Binding-site contacts:
Ligand atom C11 contacts residue HEM1 of chain 1.L at 3.6 Å.
Ligand atom F14 contacts residue THR470 of chain 1.D at 3.3 Å.
Ligand atom O17 contacts residue ASP286 of chain 1.D at 4.0 Å.
Ligand atom CL1 contacts residue ASN195 of chain 1.D at 3.0 Å.
Ligand atom C25 contacts residue PHE231 of chain 1.D at 3.2 Å (hydrophobic).
Ligand atom C15 contacts residue THR470 of chain 1.D at 3.6 Å.
Ligand atom N16 contacts residue PHE96 of chain 1.D at 4.0 Å.
Ligand atom C09 contacts residue LEU469 of chain 1.D at 3.9 Å (hydrophobic).
Ligand atom C22 contacts residue ILE88 of chain 1.D at 3.9 Å (hydrophobic).
Ligand atom C23 contacts residue LEU285 of chain 1.D at 3.8 Å (hydrophobic).
Ligand atom F14 contacts residue THR294 of chain 1.D at 3.4 Å.
Ligand atom C04 contacts residue PHE197 of chain 1.D at 3.5 Å (hydrophobic).
Ligand atom N05 contacts residue ALA290 of chain 1.D at 3.9 Å.
Ligand atom F14 contacts residue VAL355 of chain 1.D at 3.1 Å.
Ligand atom C13 contacts residue THR294 of chain 1.D at 3.4 Å.
Ligand atom O17 contacts residue PHE96 of chain 1.D at 3.2 Å.
Ligand atom C04 contacts residue GLY289 of chain 1.D at 3.9 Å.
Ligand atom C18 contacts residue PHE197 of chain 1.D at 3.6 Å (hydrophobic).
Ligand atom N05 contacts residue PHE197 of chain 1.D at 3.6 Å.
Ligand atom C06 contacts residue PHE96 of chain 1.D at 3.8 Å (hydrophobic).
Ligand atom C08 contacts residue ALA290 of chain 1.D at 3.6 Å (hydrophobic).
Ligand atom C06 contacts residue ALA290 of chain 1.D at 3.7 Å (hydrophobic).
Ligand atom C20 contacts residue PHE197 of chain 1.D at 3.7 Å (hydrophobic).
Ligand atom C02 contacts residue GLY289 of chain 1.D at 3.7 Å.
Ligand atom N16 contacts residue ALA290 of chain 1.D at 3.6 Å.
Ligand atom C12 contacts residue HEM1 of chain 1.L at 3.4 Å.
Ligand atom C09 contacts residue THR294 of chain 1.D at 3.9 Å.
Ligand atom C13 contacts residue THR470 of chain 1.D at 4.0 Å.
Ligand atom C03 contacts residue PHE197 of chain 1.D at 3.4 Å (hydrophobic).
Ligand atom C22 contacts residue SER89 of chain 1.D at 3.9 Å.
Ligand atom N05 contacts residue GLY289 of chain 1.D at 3.9 Å.
Ligand atom C10 contacts residue ALA290 of chain 1.D at 3.8 Å (hydrophobic).
Ligand atom C26 contacts residue PHE231 of chain 1.D at 3.5 Å (hydrophobic).
Ligand atom CL1 contacts residue PHE231 of chain 1.D at 3.7 Å.
Ligand atom C11 contacts residue ILE359 of chain 1.D at 3.9 Å (hydrophobic).
Ligand atom C19 contacts residue PHE197 of chain 1.D at 3.4 Å (hydrophobic).
Ligand atom C02 contacts residue PHE292 of chain 1.D at 3.9 Å (hydrophobic).
Ligand atom C07 contacts residue ALA290 of chain 1.D at 3.6 Å (hydrophobic).
Ligand atom O24 contacts residue PHE231 of chain 1.D at 3.9 Å.
Ligand atom C15 contacts residue THR294 of chain 1.D at 3.1 Å.

Sequence of chain 1.D:
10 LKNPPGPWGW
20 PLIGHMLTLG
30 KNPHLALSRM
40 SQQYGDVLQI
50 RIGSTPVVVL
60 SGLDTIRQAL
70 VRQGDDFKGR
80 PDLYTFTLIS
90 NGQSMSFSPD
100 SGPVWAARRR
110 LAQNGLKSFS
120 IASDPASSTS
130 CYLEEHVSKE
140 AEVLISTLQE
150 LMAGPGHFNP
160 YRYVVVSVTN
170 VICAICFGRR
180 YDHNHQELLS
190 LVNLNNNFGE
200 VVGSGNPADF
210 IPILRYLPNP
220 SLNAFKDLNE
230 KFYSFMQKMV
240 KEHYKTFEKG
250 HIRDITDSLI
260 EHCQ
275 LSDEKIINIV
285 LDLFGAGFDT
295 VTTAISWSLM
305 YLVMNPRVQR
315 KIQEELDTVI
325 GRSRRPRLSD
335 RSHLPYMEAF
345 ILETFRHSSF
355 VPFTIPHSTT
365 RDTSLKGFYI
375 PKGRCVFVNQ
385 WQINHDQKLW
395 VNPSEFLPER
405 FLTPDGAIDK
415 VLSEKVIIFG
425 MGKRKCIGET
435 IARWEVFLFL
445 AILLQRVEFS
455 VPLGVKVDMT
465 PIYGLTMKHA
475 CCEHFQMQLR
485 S

This protein binds this small molecule.
Small molecule (SMILES): O=C(c1cc2cc(F)ccc2[nH]1)N1C[C@@H](CCl)c2c1ccc1occc21